Sequence of chain 1.A:
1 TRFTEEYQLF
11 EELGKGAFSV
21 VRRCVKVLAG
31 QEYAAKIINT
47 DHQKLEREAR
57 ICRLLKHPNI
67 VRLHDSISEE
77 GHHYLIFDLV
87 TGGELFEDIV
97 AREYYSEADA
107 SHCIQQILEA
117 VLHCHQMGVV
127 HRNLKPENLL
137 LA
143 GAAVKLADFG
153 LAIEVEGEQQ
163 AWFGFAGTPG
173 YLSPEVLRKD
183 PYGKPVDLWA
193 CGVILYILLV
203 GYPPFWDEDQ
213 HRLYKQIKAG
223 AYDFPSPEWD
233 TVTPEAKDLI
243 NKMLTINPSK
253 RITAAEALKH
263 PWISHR

A small-molecule ligand and the protein it binds are described below.
Small molecule (SMILES): O=C(O)/C=C/c1ccc(O)cc1

Binding-site contacts:
Ligand atom O2 contacts residue ASP150 of chain 1.A at 3.1 Å (salt-bridge).
Ligand atom C1 contacts residue PHE83 of chain 1.A at 4.3 Å (hydrophobic).
Ligand atom C3' contacts residue LEU136 of chain 1.A at 3.8 Å (hydrophobic).
Ligand atom C6' contacts residue LEU136 of chain 1.A at 4.1 Å (hydrophobic).
Ligand atom O4' contacts residue LEU85 of chain 1.A at 3.1 Å.
Ligand atom C5' contacts residue LEU85 of chain 1.A at 4.3 Å (hydrophobic).
Ligand atom C4' contacts residue ALA34 of chain 1.A at 3.3 Å (hydrophobic).
Ligand atom C3 contacts residue VAL67 of chain 1.A at 4.0 Å (hydrophobic).
Ligand atom C2 contacts residue ALA149 of chain 1.A at 4.1 Å (hydrophobic).
Ligand atom C5' contacts residue ALA34 of chain 1.A at 3.4 Å (hydrophobic).
Ligand atom C1' contacts residue ALA34 of chain 1.A at 4.1 Å (hydrophobic).
Ligand atom C6' contacts residue VAL67 of chain 1.A at 4.0 Å (hydrophobic).
Ligand atom C4' contacts residue LEU85 of chain 1.A at 4.1 Å (hydrophobic).
Ligand atom C5' contacts residue ASP84 of chain 1.A at 3.3 Å.
Ligand atom O1 contacts residue LYS36 of chain 1.A at 2.9 Å (salt-bridge).
Ligand atom O2 contacts residue PHE83 of chain 1.A at 3.5 Å.
Ligand atom C1 contacts residue ALA149 of chain 1.A at 4.0 Å (hydrophobic).
Ligand atom C5' contacts residue LEU136 of chain 1.A at 4.2 Å (hydrophobic).
Ligand atom C3' contacts residue VAL21 of chain 1.A at 4.0 Å (hydrophobic).
Ligand atom O2 contacts residue ALA149 of chain 1.A at 4.1 Å.
Ligand atom C1 contacts residue ASP150 of chain 1.A at 3.4 Å.
Ligand atom O2 contacts residue VAL67 of chain 1.A at 4.3 Å.
Ligand atom O2 contacts residue LYS36 of chain 1.A at 4.3 Å.
Ligand atom C2' contacts residue VAL21 of chain 1.A at 4.0 Å (hydrophobic).
Ligand atom C1' contacts residue PHE83 of chain 1.A at 4.3 Å (hydrophobic).
Ligand atom C4' contacts residue LEU136 of chain 1.A at 4.1 Å (hydrophobic).
Ligand atom O4' contacts residue VAL86 of chain 1.A at 2.9 Å (h-bond).
Ligand atom O4' contacts residue ALA34 of chain 1.A at 3.8 Å.
Ligand atom C3' contacts residue ALA34 of chain 1.A at 3.7 Å (hydrophobic).
Ligand atom C4' contacts residue VAL86 of chain 1.A at 3.9 Å (hydrophobic).
Ligand atom C3 contacts residue PHE83 of chain 1.A at 3.8 Å (hydrophobic).
Ligand atom C1' contacts residue LEU136 of chain 1.A at 3.8 Å (hydrophobic).
Ligand atom C6' contacts residue ASP84 of chain 1.A at 3.9 Å.
Ligand atom C2' contacts residue LEU136 of chain 1.A at 3.7 Å (hydrophobic).
Ligand atom O1 contacts residue ASP150 of chain 1.A at 3.3 Å.
Ligand atom C6' contacts residue ALA34 of chain 1.A at 3.8 Å (hydrophobic).
Ligand atom C6' contacts residue PHE83 of chain 1.A at 3.8 Å (hydrophobic).
Ligand atom C5' contacts residue VAL86 of chain 1.A at 3.8 Å (hydrophobic).
Ligand atom C1 contacts residue LYS36 of chain 1.A at 3.9 Å.
Ligand atom C2' contacts residue ALA34 of chain 1.A at 4.0 Å (hydrophobic).